The protein below binds the small molecule below.
Small molecule (SMILES): CC(=O)N[C@@H]1[C@@H](O)[C@H](O)[C@@H](CO)O[C@H]1O

Binding-site contacts:
Ligand atom C2 contacts residue ASN205 of chain 1.D at 2.4 Å.
Ligand atom O6 contacts residue ASN167 of chain 1.D at 4.2 Å.
Ligand atom C3 contacts residue ASN205 of chain 1.D at 3.8 Å.
Ligand atom C7 contacts residue ASN205 of chain 1.D at 3.3 Å.
Ligand atom O5 contacts residue ASN205 of chain 1.D at 2.3 Å (h-bond).
Ligand atom O5 contacts residue ASN167 of chain 1.D at 3.4 Å (h-bond).
Ligand atom C1 contacts residue ASN167 of chain 1.D at 4.0 Å.
Ligand atom N2 contacts residue ASN205 of chain 1.D at 2.9 Å (h-bond).
Ligand atom C4 contacts residue ASN205 of chain 1.D at 4.2 Å.
Ligand atom C6 contacts residue ASN167 of chain 1.D at 3.8 Å.
Ligand atom O5 contacts residue GLU212 of chain 1.D at 4.5 Å.
Ligand atom C1 contacts residue ASN205 of chain 1.D at 1.4 Å.
Ligand atom C5 contacts residue ASN167 of chain 1.D at 3.8 Å.
Ligand atom O7 contacts residue ASN205 of chain 1.D at 3.4 Å (h-bond).
Ligand atom C8 contacts residue ASN205 of chain 1.D at 4.5 Å.
Ligand atom C5 contacts residue ASN205 of chain 1.D at 3.6 Å.

Sequence of chain 1.D:
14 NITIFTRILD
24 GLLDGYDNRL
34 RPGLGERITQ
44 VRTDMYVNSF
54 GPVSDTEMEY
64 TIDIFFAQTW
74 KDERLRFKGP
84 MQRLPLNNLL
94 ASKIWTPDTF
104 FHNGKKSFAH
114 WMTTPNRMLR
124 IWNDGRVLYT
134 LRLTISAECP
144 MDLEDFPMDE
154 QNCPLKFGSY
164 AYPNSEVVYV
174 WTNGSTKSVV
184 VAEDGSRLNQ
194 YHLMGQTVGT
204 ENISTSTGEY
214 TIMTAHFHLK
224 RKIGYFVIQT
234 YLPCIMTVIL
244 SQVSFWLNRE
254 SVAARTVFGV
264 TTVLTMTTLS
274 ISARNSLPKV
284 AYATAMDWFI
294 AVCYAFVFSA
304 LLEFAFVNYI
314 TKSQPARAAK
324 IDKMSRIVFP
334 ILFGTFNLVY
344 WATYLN